Sequence of chain 1.A:
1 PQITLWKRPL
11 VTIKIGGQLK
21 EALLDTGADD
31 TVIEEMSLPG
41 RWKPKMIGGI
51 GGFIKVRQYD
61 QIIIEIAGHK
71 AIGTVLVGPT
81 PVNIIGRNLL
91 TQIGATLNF

Sequence of chain 1.B:
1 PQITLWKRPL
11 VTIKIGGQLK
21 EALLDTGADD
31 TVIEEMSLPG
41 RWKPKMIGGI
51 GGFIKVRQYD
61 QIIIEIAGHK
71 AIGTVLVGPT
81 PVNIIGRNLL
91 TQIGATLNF

Binding-site contacts:
Ligand atom O31 contacts residue ASP30 of chain 1.A at 3.4 Å (salt-bridge).
Ligand atom C35 contacts residue GLY27 of chain 1.A at 3.2 Å.
Ligand atom F41 contacts residue VAL82 of chain 1.B at 3.2 Å.
Ligand atom C33 contacts residue ASP29 of chain 1.A at 3.5 Å.
Ligand atom O7 contacts residue GLY49 of chain 1.B at 3.7 Å.
Ligand atom F40 contacts residue LEU23 of chain 1.B at 3.5 Å.
Ligand atom C38 contacts residue GLY48 of chain 1.A at 3.3 Å.
Ligand atom O31 contacts residue ILE47 of chain 1.A at 3.7 Å.
Ligand atom C29 contacts residue GLY48 of chain 1.A at 3.2 Å.
Ligand atom O32 contacts residue ASP30 of chain 1.A at 3.1 Å (salt-bridge).
Ligand atom C36 contacts residue ARG8 of chain 1.B at 3.4 Å.
Ligand atom O7 contacts residue ILE50 of chain 1.A at 2.8 Å (h-bond).
Ligand atom C4 contacts residue ASP25 of chain 1.B at 3.5 Å.
Ligand atom C15 contacts residue PRO81 of chain 1.A at 3.6 Å (hydrophobic).
Ligand atom C37 contacts residue ARG8 of chain 1.B at 3.5 Å.
Ligand atom C5 contacts residue ASP25 of chain 1.A at 3.3 Å.
Ligand atom C27 contacts residue ILE50 of chain 1.B at 3.5 Å (hydrophobic).
Ligand atom C4 contacts residue ASP25 of chain 1.A at 3.2 Å.
Ligand atom C11 contacts residue ILE50 of chain 1.A at 3.7 Å (hydrophobic).
Ligand atom N28 contacts residue GLY48 of chain 1.A at 2.9 Å (h-bond).
Ligand atom C22 contacts residue ASP25 of chain 1.B at 3.6 Å.
Ligand atom F40 contacts residue ARG8 of chain 1.B at 3.3 Å.
Ligand atom N34 contacts residue ASP29 of chain 1.A at 3.1 Å (salt-bridge).
Ligand atom O8 contacts residue ASP25 of chain 1.B at 2.6 Å (salt-bridge).
Ligand atom F41 contacts residue ARG8 of chain 1.B at 3.3 Å.
Ligand atom O7 contacts residue ILE50 of chain 1.B at 3.0 Å (h-bond).
Ligand atom O1 contacts residue GLY49 of chain 1.B at 3.3 Å.
Ligand atom C12 contacts residue GLY27 of chain 1.B at 3.6 Å.
Ligand atom C25 contacts residue ALA28 of chain 1.A at 3.5 Å (hydrophobic).
Ligand atom C27 contacts residue GLY48 of chain 1.A at 3.4 Å.
Ligand atom F42 contacts residue VAL82 of chain 1.B at 3.3 Å.
Ligand atom C39 contacts residue ARG8 of chain 1.B at 3.6 Å.
Ligand atom C2 contacts residue ILE50 of chain 1.B at 3.7 Å (hydrophobic).
Ligand atom O32 contacts residue ASP29 of chain 1.A at 3.3 Å (salt-bridge).
Ligand atom O8 contacts residue ASP25 of chain 1.A at 2.6 Å (salt-bridge).
Ligand atom C35 contacts residue ASP29 of chain 1.A at 3.6 Å.
Ligand atom C22 contacts residue ILE84 of chain 1.B at 3.5 Å (hydrophobic).
Ligand atom C19 contacts residue GLY27 of chain 1.B at 3.7 Å.
Ligand atom O1 contacts residue ILE50 of chain 1.B at 3.6 Å.
Ligand atom O7 contacts residue GLY49 of chain 1.A at 3.5 Å.

The protein below binds the small molecule below.
Small molecule (SMILES): CCC[C@@]1(CCc2ccccc2)CC(O)=C([C@H](CC)c2cccc(NS(=O)(=O)c3ccc(C(F)(F)F)cn3)c2)C(=O)O1